Sequence of chain 1.A:
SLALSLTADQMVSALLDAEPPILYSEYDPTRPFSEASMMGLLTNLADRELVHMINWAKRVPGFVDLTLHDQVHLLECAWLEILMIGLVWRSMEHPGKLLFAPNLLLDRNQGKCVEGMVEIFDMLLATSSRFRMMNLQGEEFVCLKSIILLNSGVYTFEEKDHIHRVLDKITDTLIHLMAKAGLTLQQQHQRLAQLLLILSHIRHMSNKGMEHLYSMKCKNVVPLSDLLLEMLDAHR

Binding-site contacts:
Ligand atom C03 contacts residue ALA53 of chain 1.A at 4.0 Å (hydrophobic).
Ligand atom C17 contacts residue LEU90 of chain 1.A at 3.9 Å (hydrophobic).
Ligand atom O13 contacts residue MET124 of chain 1.A at 3.8 Å.
Ligand atom C07 contacts residue 7G21 of chain 1.F at 0.9 Å.
Ligand atom C04 contacts residue ALA53 of chain 1.A at 3.7 Å (hydrophobic).
Ligand atom C14 contacts residue 7G21 of chain 1.F at 1.4 Å.
Ligand atom C09 contacts residue MET124 of chain 1.A at 3.9 Å (hydrophobic).
Ligand atom F18 contacts residue LEU90 of chain 1.A at 2.8 Å.
Ligand atom O11 contacts residue GLY224 of chain 1.A at 3.4 Å.
Ligand atom N10 contacts residue HIS227 of chain 1.A at 3.6 Å.
Ligand atom C17 contacts residue 7G21 of chain 1.F at 0.2 Å.
Ligand atom C14 contacts residue LEU228 of chain 1.A at 3.9 Å (hydrophobic).
Ligand atom C02 contacts residue GLU56 of chain 1.A at 3.2 Å.
Ligand atom F18 contacts residue 7G21 of chain 1.F at 0.3 Å.
Ligand atom C15 contacts residue 7G21 of chain 1.F at 1.0 Å.
Ligand atom C05 contacts residue 7G21 of chain 1.F at 0.2 Å.
Ligand atom C03 contacts residue GLU56 of chain 1.A at 3.3 Å.
Ligand atom C16 contacts residue 7G21 of chain 1.F at 0.3 Å.
Ligand atom N10 contacts residue GLY224 of chain 1.A at 3.8 Å.
Ligand atom C06 contacts residue 7G21 of chain 1.F at 0.6 Å.
Ligand atom C04 contacts residue LEU49 of chain 1.A at 3.6 Å (hydrophobic).
Ligand atom C03 contacts residue 7G21 of chain 1.F at 0.1 Å.
Ligand atom O01 contacts residue LEU90 of chain 1.A at 3.9 Å.
Ligand atom O11 contacts residue 7G21 of chain 1.F at 1.9 Å (h-bond).
Ligand atom F18 contacts residue LEU94 of chain 1.A at 3.2 Å.
Ligand atom O01 contacts residue GLU56 of chain 1.A at 2.4 Å (salt-bridge).
Ligand atom O13 contacts residue HIS227 of chain 1.A at 3.4 Å (h-bond).
Ligand atom C08 contacts residue 7G21 of chain 1.F at 0.6 Å.
Ligand atom O11 contacts residue HIS227 of chain 1.A at 3.6 Å (h-bond).
Ligand atom O01 contacts residue ARG97 of chain 1.A at 3.5 Å (salt-bridge).
Ligand atom C04 contacts residue 7G21 of chain 1.F at 0.2 Å.
Ligand atom O13 contacts residue 7G21 of chain 1.F at 0.5 Å (h-bond).
Ligand atom O13 contacts residue LEU228 of chain 1.A at 3.6 Å.
Ligand atom C02 contacts residue 7G21 of chain 1.F at 0.1 Å.
Ligand atom C12 contacts residue 7G21 of chain 1.F at 0.5 Å.
Ligand atom N10 contacts residue 7G21 of chain 1.F at 0.6 Å (h-bond).
Ligand atom O01 contacts residue 7G21 of chain 1.F at 0.3 Å (h-bond).
Ligand atom O11 contacts residue ILE127 of chain 1.A at 3.0 Å.
Ligand atom F18 contacts residue MET91 of chain 1.A at 3.6 Å.
Ligand atom C09 contacts residue 7G21 of chain 1.F at 1.0 Å.

A protein and the small-molecule ligand that binds it are described below.
Small molecule (SMILES): O/N=C/c1cc(-c2ccc(O)c(F)c2)ccc1O